This protein binds this small molecule.
Small molecule (SMILES): CCCN(c1nc(-c2nc(N)cc(N)n2)cs1)c1cc(-c2ccc(S(=O)(=O)N3CCN(C)CC3)nc2)ccc1C

Binding-site contacts:
Ligand atom C2 contacts residue ILE50 of chain 2.A at 3.8 Å (hydrophobic).
Ligand atom O2 contacts residue PRO221 of chain 2.A at 3.3 Å.
Ligand atom C8 contacts residue PHE157 of chain 2.A at 3.7 Å (hydrophobic).
Ligand atom C23 contacts residue TYR224 of chain 2.A at 3.7 Å (hydrophobic).
Ligand atom N5 contacts residue PHE157 of chain 2.A at 3.8 Å.
Ligand atom N4 contacts residue GLU73 of chain 2.A at 3.1 Å (salt-bridge).
Ligand atom N4 contacts residue ARG148 of chain 2.A at 3.4 Å (salt-bridge).
Ligand atom N6 contacts residue PHE157 of chain 2.A at 3.2 Å.
Ligand atom N3 contacts residue PHE157 of chain 2.A at 3.8 Å.
Ligand atom N5 contacts residue ASP153 of chain 2.A at 3.0 Å (salt-bridge).
Ligand atom C7 contacts residue PHE157 of chain 2.A at 3.7 Å (hydrophobic).
Ligand atom C9 contacts residue ASP153 of chain 2.A at 3.8 Å.
Ligand atom C6 contacts residue PHE157 of chain 2.A at 3.4 Å (hydrophobic).
Ligand atom C24 contacts residue TYR106 of chain 2.A at 3.9 Å (hydrophobic).
Ligand atom C15 contacts residue ILE220 of chain 2.A at 3.8 Å (hydrophobic).
Ligand atom C3 contacts residue TYR106 of chain 2.A at 3.6 Å (hydrophobic).
Ligand atom C27 contacts residue TYR106 of chain 2.A at 3.7 Å (hydrophobic).
Ligand atom O1 contacts residue TYR224 of chain 2.A at 3.6 Å.
Ligand atom S1 contacts residue PHE116 of chain 2.A at 3.8 Å.
Ligand atom C27 contacts residue LEU102 of chain 2.A at 3.7 Å (hydrophobic).
Ligand atom C10 contacts residue PHE116 of chain 2.A at 3.4 Å (hydrophobic).
Ligand atom N5 contacts residue GLN117 of chain 2.A at 3.0 Å (h-bond).
Ligand atom C5 contacts residue PHE116 of chain 2.A at 3.5 Å (hydrophobic).
Ligand atom C25 contacts residue TYR106 of chain 2.A at 3.4 Å (hydrophobic).
Ligand atom C6 contacts residue PHE116 of chain 2.A at 3.8 Å (hydrophobic).
Ligand atom N6 contacts residue GLN117 of chain 2.A at 3.1 Å (h-bond).
Ligand atom C8 contacts residue VAL75 of chain 2.A at 3.9 Å (hydrophobic).
Ligand atom C9 contacts residue GLN117 of chain 2.A at 3.8 Å.
Ligand atom C8 contacts residue ASP153 of chain 2.A at 3.7 Å.
Ligand atom C1 contacts residue TYR106 of chain 2.A at 3.7 Å (hydrophobic).
Ligand atom N4 contacts residue VAL75 of chain 2.A at 3.6 Å.
Ligand atom C1 contacts residue GLU217 of chain 2.A at 3.7 Å.
Ligand atom C10 contacts residue GLN117 of chain 2.A at 3.5 Å.
Ligand atom C9 contacts residue PHE157 of chain 2.A at 3.6 Å (hydrophobic).
Ligand atom C5 contacts residue PHE157 of chain 2.A at 3.4 Å (hydrophobic).
Ligand atom C26 contacts residue TYR106 of chain 2.A at 3.7 Å (hydrophobic).
Ligand atom S1 contacts residue TYR224 of chain 2.A at 3.7 Å.
Ligand atom N9 contacts residue TYR224 of chain 2.A at 3.5 Å.
Ligand atom N2 contacts residue PHE116 of chain 2.A at 3.8 Å.
Ligand atom C10 contacts residue PHE157 of chain 2.A at 3.6 Å (hydrophobic).

Sequence of chain 2.A:
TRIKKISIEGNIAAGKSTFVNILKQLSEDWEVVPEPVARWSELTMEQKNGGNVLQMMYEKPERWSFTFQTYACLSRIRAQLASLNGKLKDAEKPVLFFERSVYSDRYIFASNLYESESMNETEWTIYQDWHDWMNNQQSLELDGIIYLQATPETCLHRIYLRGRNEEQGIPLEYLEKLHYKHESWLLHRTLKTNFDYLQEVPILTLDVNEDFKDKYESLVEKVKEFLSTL